Sequence of chain 1.B:
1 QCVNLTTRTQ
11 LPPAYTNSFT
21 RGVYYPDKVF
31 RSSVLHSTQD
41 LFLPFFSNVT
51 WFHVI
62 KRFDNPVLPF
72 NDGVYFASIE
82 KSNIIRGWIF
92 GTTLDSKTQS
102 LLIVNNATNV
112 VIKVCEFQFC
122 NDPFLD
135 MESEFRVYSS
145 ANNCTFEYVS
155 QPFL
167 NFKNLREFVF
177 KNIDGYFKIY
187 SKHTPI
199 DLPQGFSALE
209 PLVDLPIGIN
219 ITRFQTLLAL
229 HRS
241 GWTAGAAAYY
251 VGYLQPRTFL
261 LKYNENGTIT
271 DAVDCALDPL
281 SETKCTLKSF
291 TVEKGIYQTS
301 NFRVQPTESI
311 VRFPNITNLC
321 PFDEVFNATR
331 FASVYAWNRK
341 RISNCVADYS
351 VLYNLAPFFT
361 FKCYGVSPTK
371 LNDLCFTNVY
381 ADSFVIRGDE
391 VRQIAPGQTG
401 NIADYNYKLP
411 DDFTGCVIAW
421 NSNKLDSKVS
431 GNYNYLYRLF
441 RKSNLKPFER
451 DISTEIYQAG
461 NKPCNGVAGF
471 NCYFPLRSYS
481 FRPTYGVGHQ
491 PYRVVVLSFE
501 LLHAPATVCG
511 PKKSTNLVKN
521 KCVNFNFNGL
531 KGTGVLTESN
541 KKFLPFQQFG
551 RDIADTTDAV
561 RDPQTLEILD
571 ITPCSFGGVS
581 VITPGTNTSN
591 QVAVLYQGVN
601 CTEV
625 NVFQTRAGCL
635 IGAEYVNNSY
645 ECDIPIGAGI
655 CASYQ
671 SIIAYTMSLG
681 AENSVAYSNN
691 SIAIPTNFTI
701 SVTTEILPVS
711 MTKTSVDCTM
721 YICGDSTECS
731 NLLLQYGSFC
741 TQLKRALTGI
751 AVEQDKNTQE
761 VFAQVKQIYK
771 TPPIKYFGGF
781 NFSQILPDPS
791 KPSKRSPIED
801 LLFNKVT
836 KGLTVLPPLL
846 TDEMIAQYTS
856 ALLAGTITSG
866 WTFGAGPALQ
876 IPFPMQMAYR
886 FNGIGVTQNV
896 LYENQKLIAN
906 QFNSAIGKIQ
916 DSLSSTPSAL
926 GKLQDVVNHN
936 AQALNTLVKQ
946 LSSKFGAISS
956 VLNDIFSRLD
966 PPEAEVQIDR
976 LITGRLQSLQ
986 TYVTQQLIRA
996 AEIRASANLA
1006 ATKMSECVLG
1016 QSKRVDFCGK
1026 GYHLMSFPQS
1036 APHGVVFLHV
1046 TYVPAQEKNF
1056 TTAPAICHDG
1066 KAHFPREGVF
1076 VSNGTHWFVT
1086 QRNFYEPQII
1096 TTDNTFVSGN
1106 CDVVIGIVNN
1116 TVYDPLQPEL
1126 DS

Sequence of chain 1.A:
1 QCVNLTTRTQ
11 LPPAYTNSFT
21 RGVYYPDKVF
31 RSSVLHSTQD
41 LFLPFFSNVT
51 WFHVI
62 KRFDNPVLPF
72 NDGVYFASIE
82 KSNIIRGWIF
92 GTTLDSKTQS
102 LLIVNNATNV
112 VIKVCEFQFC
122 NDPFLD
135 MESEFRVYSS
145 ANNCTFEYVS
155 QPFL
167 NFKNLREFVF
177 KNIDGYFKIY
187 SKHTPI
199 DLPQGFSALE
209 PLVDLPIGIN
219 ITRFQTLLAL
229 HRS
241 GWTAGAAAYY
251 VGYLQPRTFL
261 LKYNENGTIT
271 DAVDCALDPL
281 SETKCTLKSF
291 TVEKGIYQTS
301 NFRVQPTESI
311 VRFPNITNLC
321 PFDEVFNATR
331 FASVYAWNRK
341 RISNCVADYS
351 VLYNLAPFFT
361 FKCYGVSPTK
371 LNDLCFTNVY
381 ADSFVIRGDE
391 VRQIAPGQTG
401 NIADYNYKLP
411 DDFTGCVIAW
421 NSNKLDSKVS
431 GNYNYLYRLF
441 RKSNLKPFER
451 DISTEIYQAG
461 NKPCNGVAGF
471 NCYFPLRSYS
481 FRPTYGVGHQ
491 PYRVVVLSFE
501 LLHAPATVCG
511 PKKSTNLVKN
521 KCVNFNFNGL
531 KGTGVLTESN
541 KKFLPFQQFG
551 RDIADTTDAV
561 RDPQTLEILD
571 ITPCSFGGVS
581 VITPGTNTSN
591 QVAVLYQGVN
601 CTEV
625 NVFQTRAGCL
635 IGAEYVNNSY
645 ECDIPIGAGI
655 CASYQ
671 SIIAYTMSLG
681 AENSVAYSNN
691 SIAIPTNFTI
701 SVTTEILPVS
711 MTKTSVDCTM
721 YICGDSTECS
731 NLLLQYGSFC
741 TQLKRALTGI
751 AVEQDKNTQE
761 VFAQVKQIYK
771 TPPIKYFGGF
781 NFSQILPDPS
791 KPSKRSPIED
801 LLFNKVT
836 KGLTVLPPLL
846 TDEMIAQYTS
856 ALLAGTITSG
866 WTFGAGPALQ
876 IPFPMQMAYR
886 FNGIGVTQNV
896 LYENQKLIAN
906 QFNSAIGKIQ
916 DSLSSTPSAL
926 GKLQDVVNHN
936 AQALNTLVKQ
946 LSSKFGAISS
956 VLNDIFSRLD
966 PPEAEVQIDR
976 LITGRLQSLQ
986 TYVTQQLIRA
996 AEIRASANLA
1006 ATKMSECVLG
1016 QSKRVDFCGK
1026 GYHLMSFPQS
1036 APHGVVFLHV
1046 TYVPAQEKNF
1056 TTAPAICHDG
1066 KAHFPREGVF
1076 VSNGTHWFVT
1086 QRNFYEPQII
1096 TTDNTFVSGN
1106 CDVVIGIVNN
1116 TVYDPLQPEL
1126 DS

Binding-site contacts:
Ligand atom C2 contacts residue ASN266 of chain 1.A at 2.5 Å.
Ligand atom C5 contacts residue ASN266 of chain 1.A at 3.7 Å.
Ligand atom C4 contacts residue ASN266 of chain 1.A at 4.2 Å.
Ligand atom O7 contacts residue ASN264 of chain 1.A at 4.2 Å.
Ligand atom C8 contacts residue GLU265 of chain 1.A at 3.4 Å.
Ligand atom N2 contacts residue ASN266 of chain 1.A at 2.9 Å (h-bond).
Ligand atom O5 contacts residue LYS542 of chain 1.B at 4.0 Å.
Ligand atom N2 contacts residue GLU265 of chain 1.A at 3.0 Å (salt-bridge).
Ligand atom C1 contacts residue GLU265 of chain 1.A at 4.2 Å.
Ligand atom C8 contacts residue ASN264 of chain 1.A at 3.8 Å.
Ligand atom C3 contacts residue ASN266 of chain 1.A at 3.8 Å.
Ligand atom O7 contacts residue ASN266 of chain 1.A at 3.8 Å.
Ligand atom C6 contacts residue LYS542 of chain 1.B at 3.8 Å.
Ligand atom C2 contacts residue GLU265 of chain 1.A at 4.0 Å.
Ligand atom C1 contacts residue ASN266 of chain 1.A at 1.4 Å.
Ligand atom N2 contacts residue ASN264 of chain 1.A at 4.4 Å.
Ligand atom O5 contacts residue ASN266 of chain 1.A at 2.4 Å (h-bond).
Ligand atom O6 contacts residue LYS542 of chain 1.B at 2.7 Å (salt-bridge).
Ligand atom C7 contacts residue GLU265 of chain 1.A at 3.7 Å.
Ligand atom C7 contacts residue ASN264 of chain 1.A at 3.9 Å.
Ligand atom C7 contacts residue ASN266 of chain 1.A at 3.5 Å.
Ligand atom C5 contacts residue LYS542 of chain 1.B at 4.3 Å.

This protein binds this small molecule.
Small molecule (SMILES): CC(=O)N[C@@H]1[C@@H](O)[C@H](O)[C@@H](CO)O[C@H]1O